Binding-site contacts:
Ligand atom C1' contacts residue PRO203 of chain 35.A at 4.1 Å (hydrophobic).
Ligand atom N7 contacts residue SER415 of chain 35.A at 4.0 Å.
Ligand atom C5 contacts residue PRO203 of chain 35.A at 4.0 Å (hydrophobic).
Ligand atom C6 contacts residue GLY422 of chain 35.A at 3.8 Å.
Ligand atom OP2 contacts residue ASP409 of chain 48.A at 3.2 Å (salt-bridge).
Ligand atom N7 contacts residue HIS413 of chain 35.A at 4.1 Å.
Ligand atom C6 contacts residue SER415 of chain 35.A at 4.1 Å.
Ligand atom N3 contacts residue PRO414 of chain 35.A at 4.2 Å.
Ligand atom C2 contacts residue PRO203 of chain 35.A at 3.9 Å (hydrophobic).
Ligand atom N7 contacts residue PRO203 of chain 35.A at 4.2 Å.
Ligand atom N1 contacts residue PRO203 of chain 35.A at 4.1 Å.
Ligand atom N4 contacts residue VAL202 of chain 35.A at 2.9 Å (h-bond).
Ligand atom N7 contacts residue ASN392 of chain 35.A at 4.2 Å.
Ligand atom N1 contacts residue GLY422 of chain 35.A at 3.0 Å (h-bond).
Ligand atom N6 contacts residue GLY420 of chain 35.A at 3.7 Å.
Ligand atom C2' contacts residue PRO203 of chain 35.A at 3.3 Å (hydrophobic).
Ligand atom N6 contacts residue GLY422 of chain 35.A at 3.4 Å (h-bond).
Ligand atom C5 contacts residue VAL202 of chain 35.A at 3.6 Å (hydrophobic).
Ligand atom C2' contacts residue PRO414 of chain 35.A at 3.8 Å (hydrophobic).
Ligand atom C2' contacts residue HIS413 of chain 35.A at 3.8 Å.
Ligand atom C6 contacts residue PRO203 of chain 35.A at 4.0 Å (hydrophobic).
Ligand atom C8 contacts residue HIS413 of chain 35.A at 3.8 Å.
Ligand atom N6 contacts residue SER415 of chain 35.A at 3.6 Å (h-bond).
Ligand atom N1 contacts residue VAL202 of chain 35.A at 3.6 Å.
Ligand atom N4 contacts residue ASP201 of chain 35.A at 2.5 Å.
Ligand atom C5 contacts residue PRO203 of chain 35.A at 3.9 Å (hydrophobic).
Ligand atom C4 contacts residue VAL202 of chain 35.A at 3.7 Å (hydrophobic).
Ligand atom C4 contacts residue ASP201 of chain 35.A at 3.7 Å.
Ligand atom C5 contacts residue ASP201 of chain 35.A at 4.1 Å.
Ligand atom C5 contacts residue SER415 of chain 35.A at 4.1 Å.
Ligand atom C2 contacts residue VAL202 of chain 35.A at 4.2 Å (hydrophobic).
Ligand atom C6 contacts residue VAL202 of chain 35.A at 4.2 Å (hydrophobic).
Ligand atom N1 contacts residue PRO203 of chain 35.A at 3.8 Å.
Ligand atom N3 contacts residue ASP201 of chain 35.A at 4.1 Å.
Ligand atom C5 contacts residue ARG91 of chain 35.A at 4.1 Å.
Ligand atom N6 contacts residue PHE421 of chain 35.A at 3.9 Å.
Ligand atom C4 contacts residue PRO203 of chain 35.A at 4.1 Å (hydrophobic).
Ligand atom C4 contacts residue PRO203 of chain 35.A at 4.2 Å (hydrophobic).
Ligand atom C6 contacts residue PRO203 of chain 35.A at 4.0 Å (hydrophobic).
Ligand atom C2 contacts residue GLY422 of chain 35.A at 3.3 Å.

Sequence of chain 35.A:
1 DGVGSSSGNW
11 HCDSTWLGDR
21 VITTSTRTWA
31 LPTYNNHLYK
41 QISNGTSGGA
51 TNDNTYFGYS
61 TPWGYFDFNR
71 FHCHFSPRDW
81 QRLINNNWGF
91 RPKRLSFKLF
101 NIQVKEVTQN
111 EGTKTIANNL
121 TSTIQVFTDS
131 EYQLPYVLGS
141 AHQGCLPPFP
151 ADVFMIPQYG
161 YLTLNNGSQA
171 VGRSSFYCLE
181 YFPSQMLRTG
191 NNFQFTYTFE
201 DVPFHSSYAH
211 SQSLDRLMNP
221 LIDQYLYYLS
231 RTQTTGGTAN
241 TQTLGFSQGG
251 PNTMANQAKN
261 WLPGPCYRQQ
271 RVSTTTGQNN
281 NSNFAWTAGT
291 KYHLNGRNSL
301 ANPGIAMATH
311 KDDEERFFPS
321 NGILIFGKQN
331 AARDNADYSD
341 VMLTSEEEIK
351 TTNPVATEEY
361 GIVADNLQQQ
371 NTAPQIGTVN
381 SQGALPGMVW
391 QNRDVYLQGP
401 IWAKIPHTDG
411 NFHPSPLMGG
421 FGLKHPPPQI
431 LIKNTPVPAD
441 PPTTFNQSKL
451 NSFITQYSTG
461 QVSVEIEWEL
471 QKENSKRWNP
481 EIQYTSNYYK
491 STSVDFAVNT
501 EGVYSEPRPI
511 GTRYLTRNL

A protein and the small-molecule ligand that binds it are described below.
Small molecule (SMILES): Nc1ccn([C@H]2C[C@H](O[P](=O)(O)OC[C@H]3O[C@@H](n4cnc5c(N)ncnc54)C[C@@H]3O)[C@@H](COP(=O)(O)O)O2)c(=O)n1

Sequence of chain 48.A:
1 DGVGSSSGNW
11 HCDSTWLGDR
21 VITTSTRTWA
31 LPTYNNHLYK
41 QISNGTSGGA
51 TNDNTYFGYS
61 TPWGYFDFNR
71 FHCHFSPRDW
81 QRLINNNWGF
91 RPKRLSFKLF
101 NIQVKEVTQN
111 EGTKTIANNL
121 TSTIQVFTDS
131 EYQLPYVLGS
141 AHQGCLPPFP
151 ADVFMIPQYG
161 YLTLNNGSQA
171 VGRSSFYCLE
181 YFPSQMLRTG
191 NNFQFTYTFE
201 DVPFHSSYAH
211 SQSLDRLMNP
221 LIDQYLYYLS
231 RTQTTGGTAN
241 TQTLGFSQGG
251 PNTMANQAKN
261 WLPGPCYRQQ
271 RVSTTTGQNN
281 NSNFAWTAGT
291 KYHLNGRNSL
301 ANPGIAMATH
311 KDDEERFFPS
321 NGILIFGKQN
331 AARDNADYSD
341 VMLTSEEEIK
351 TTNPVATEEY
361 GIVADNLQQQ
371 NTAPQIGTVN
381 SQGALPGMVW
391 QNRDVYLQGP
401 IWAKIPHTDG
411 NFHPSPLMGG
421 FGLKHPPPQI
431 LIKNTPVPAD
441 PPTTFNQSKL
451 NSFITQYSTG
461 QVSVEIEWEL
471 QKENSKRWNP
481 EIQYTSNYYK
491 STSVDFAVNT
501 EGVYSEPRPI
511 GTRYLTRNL